Binding-site contacts:
Ligand atom C4 contacts residue GLY104 of chain 1.A at 3.9 Å.
Ligand atom O5 contacts residue GLU221 of chain 1.A at 3.1 Å (salt-bridge).
Ligand atom O3 contacts residue GLY106 of chain 1.A at 2.8 Å (h-bond).
Ligand atom O6 contacts residue ASP86 of chain 1.A at 2.8 Å (salt-bridge).
Ligand atom C3 contacts residue GLY106 of chain 1.A at 3.8 Å.
Ligand atom O5 contacts residue GLY104 of chain 1.A at 3.8 Å.
Ligand atom C6 contacts residue PHE132 of chain 1.A at 3.6 Å (hydrophobic).
Ligand atom C6 contacts residue GLN222 of chain 1.A at 3.7 Å.
Ligand atom O4 contacts residue GLY106 of chain 1.A at 3.3 Å (h-bond).
Ligand atom C6 contacts residue GLY102 of chain 1.A at 3.7 Å.
Ligand atom C7 contacts residue GLY220 of chain 1.A at 3.6 Å.
Ligand atom C4 contacts residue GLY105 of chain 1.A at 3.9 Å.
Ligand atom C6 contacts residue GLU221 of chain 1.A at 3.8 Å.
Ligand atom O7 contacts residue SER45 of chain 1.A at 3.3 Å (h-bond).
Ligand atom O5 contacts residue GLY105 of chain 1.A at 3.8 Å.
Ligand atom C6 contacts residue LEU107 of chain 1.A at 3.6 Å (hydrophobic).
Ligand atom C7 contacts residue SER45 of chain 1.A at 3.6 Å.
Ligand atom C6 contacts residue GLY104 of chain 1.A at 3.6 Å.
Ligand atom O3 contacts residue GLY105 of chain 1.A at 3.6 Å.
Ligand atom C4 contacts residue ASP86 of chain 1.A at 3.5 Å.
Ligand atom O7 contacts residue GLY220 of chain 1.A at 3.3 Å.
Ligand atom C6 contacts residue ASP86 of chain 1.A at 3.6 Å.
Ligand atom O4 contacts residue ASP86 of chain 1.A at 2.6 Å (salt-bridge).
Ligand atom O6 contacts residue GLU221 of chain 1.A at 3.0 Å (salt-bridge).
Ligand atom C8 contacts residue GLU221 of chain 1.A at 3.7 Å.
Ligand atom O2 contacts residue GLY105 of chain 1.A at 3.7 Å.
Ligand atom C3 contacts residue ASN138 of chain 1.A at 3.9 Å.
Ligand atom O4 contacts residue PHE132 of chain 1.A at 3.3 Å.
Ligand atom O4 contacts residue ASN138 of chain 1.A at 3.0 Å (h-bond).
Ligand atom O4 contacts residue GLY102 of chain 1.A at 2.8 Å (h-bond).
Ligand atom C8 contacts residue GLY220 of chain 1.A at 3.6 Å.
Ligand atom O6 contacts residue GLN222 of chain 1.A at 3.0 Å (h-bond).
Ligand atom O6 contacts residue ALA85 of chain 1.A at 3.7 Å.
Ligand atom O6 contacts residue GLY220 of chain 1.A at 3.1 Å (h-bond).
Ligand atom C8 contacts residue SER45 of chain 1.A at 3.0 Å.
Ligand atom C4 contacts residue GLY102 of chain 1.A at 3.5 Å.
Ligand atom C4 contacts residue GLY106 of chain 1.A at 3.6 Å.
Ligand atom C5 contacts residue PHE132 of chain 1.A at 3.8 Å (hydrophobic).
Ligand atom C3 contacts residue SER137 of chain 1.A at 3.9 Å.
Ligand atom O6 contacts residue LEU107 of chain 1.A at 3.8 Å.

Sequence of chain 1.A:
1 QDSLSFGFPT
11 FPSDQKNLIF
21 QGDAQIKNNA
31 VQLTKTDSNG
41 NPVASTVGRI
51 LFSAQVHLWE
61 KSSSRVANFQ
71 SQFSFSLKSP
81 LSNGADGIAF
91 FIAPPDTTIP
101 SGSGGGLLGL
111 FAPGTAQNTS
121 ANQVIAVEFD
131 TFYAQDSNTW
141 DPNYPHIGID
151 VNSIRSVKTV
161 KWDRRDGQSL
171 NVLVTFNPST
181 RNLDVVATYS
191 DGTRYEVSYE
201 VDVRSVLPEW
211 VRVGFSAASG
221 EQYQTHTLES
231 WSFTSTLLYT

A small-molecule ligand and the protein it binds are described below.
Small molecule (SMILES): CC(=O)N[C@H]1[C@H](O[C@H]2[C@@H](O)[C@H](O)[C@@H](CO)O[C@@H]2O)O[C@H](CO)[C@@H](O)[C@@H]1O